Sequence of chain 1.C:
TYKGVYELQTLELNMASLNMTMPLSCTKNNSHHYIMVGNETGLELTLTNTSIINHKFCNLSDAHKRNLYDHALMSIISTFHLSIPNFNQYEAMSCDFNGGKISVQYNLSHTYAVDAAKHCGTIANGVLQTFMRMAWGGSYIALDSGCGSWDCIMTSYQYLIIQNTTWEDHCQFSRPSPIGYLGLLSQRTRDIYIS

The small molecule below binds the protein below.
Small molecule (SMILES): CC(=O)N[C@@H]1[C@@H](O)[C@H](O)[C@@H](CO)O[C@H]1O

Binding-site contacts:
Ligand atom O6 contacts residue NAG1 of chain 1.N at 4.0 Å.
Ligand atom N2 contacts residue GLU99 of chain 1.C at 3.9 Å.
Ligand atom C1 contacts residue ASN98 of chain 1.C at 1.5 Å.
Ligand atom C4 contacts residue ASN98 of chain 1.C at 4.4 Å.
Ligand atom C5 contacts residue ASN98 of chain 1.C at 3.8 Å.
Ligand atom O7 contacts residue ASN98 of chain 1.C at 4.2 Å.
Ligand atom C7 contacts residue ASN98 of chain 1.C at 3.7 Å.
Ligand atom C6 contacts residue NAG1 of chain 1.N at 3.9 Å.
Ligand atom C8 contacts residue GLU99 of chain 1.C at 3.3 Å.
Ligand atom C7 contacts residue GLU99 of chain 1.C at 4.1 Å.
Ligand atom O5 contacts residue ASN98 of chain 1.C at 2.5 Å (h-bond).
Ligand atom C3 contacts residue ASN98 of chain 1.C at 3.9 Å.
Ligand atom N2 contacts residue ASN98 of chain 1.C at 2.9 Å (h-bond).
Ligand atom C2 contacts residue ASN98 of chain 1.C at 2.5 Å.